Binding-site contacts:
Ligand atom O1 contacts residue TRP190 of chain 4.A at 4.1 Å.
Ligand atom O6 contacts residue PRO192 of chain 4.A at 3.6 Å (h-bond).
Ligand atom C1 contacts residue TRP190 of chain 4.A at 3.5 Å (hydrophobic).
Ligand atom C6 contacts residue GLU195 of chain 4.A at 3.5 Å.
Ligand atom O5 contacts residue PRO192 of chain 4.A at 3.4 Å.
Ligand atom C1 contacts residue THR191 of chain 4.A at 4.0 Å.
Ligand atom C5 contacts residue PRO192 of chain 4.A at 4.4 Å (hydrophobic).
Ligand atom O1 contacts residue PRO223 of chain 4.A at 3.6 Å.
Ligand atom O5 contacts residue TRP190 of chain 4.A at 3.6 Å.
Ligand atom C1 contacts residue PRO223 of chain 4.A at 4.1 Å (hydrophobic).
Ligand atom C1 contacts residue PRO192 of chain 4.A at 4.1 Å (hydrophobic).
Ligand atom O1 contacts residue GLY22 of chain 4.A at 3.4 Å.
Ligand atom C5 contacts residue TRP190 of chain 4.A at 3.6 Å (hydrophobic).
Ligand atom C4 contacts residue TRP190 of chain 4.A at 4.2 Å (hydrophobic).
Ligand atom O1 contacts residue THR191 of chain 4.A at 4.0 Å.
Ligand atom O2 contacts residue PRO223 of chain 4.A at 4.4 Å.
Ligand atom O4 contacts residue TRP190 of chain 4.A at 3.5 Å (h-bond).
Ligand atom C6 contacts residue TRP190 of chain 4.A at 3.3 Å (hydrophobic).
Ligand atom O1 contacts residue PRO192 of chain 4.A at 3.6 Å.
Ligand atom O6 contacts residue GLU195 of chain 4.A at 3.0 Å (salt-bridge).
Ligand atom C6 contacts residue THR191 of chain 4.A at 3.6 Å.
Ligand atom C6 contacts residue PRO192 of chain 4.A at 3.9 Å (hydrophobic).
Ligand atom C5 contacts residue THR191 of chain 4.A at 4.1 Å.
Ligand atom O6 contacts residue THR191 of chain 4.A at 3.8 Å.
Ligand atom O5 contacts residue THR191 of chain 4.A at 3.4 Å.

This small molecule binds to this protein.
Small molecule (SMILES): OC[C@H]1O[C@@H](O)[C@H](O)[C@@H](O)[C@@H]1O

Sequence of chain 4.A:
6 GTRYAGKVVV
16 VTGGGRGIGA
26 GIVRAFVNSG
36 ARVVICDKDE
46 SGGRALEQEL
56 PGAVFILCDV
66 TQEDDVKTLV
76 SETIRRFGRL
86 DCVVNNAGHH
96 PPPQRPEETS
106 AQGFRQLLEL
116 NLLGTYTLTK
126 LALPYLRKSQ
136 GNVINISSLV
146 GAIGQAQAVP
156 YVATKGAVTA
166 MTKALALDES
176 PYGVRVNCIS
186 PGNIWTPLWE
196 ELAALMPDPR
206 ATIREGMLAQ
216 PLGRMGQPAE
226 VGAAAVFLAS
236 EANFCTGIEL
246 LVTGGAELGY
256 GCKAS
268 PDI